A protein and the small-molecule ligand that binds it are described below.
Small molecule (SMILES): CC(=O)N[C@H]1[C@H]([C@H](O)[C@H](O)CO)O[C@@](O[C@H]2[C@@H](O)[C@@H](CO)O[C@@H](O[C@H]3[C@H](O)[C@@H](O)[C@H](O)O[C@@H]3CO)[C@@H]2O)(C(=O)O)C[C@@H]1O

Sequence of chain 10.F:
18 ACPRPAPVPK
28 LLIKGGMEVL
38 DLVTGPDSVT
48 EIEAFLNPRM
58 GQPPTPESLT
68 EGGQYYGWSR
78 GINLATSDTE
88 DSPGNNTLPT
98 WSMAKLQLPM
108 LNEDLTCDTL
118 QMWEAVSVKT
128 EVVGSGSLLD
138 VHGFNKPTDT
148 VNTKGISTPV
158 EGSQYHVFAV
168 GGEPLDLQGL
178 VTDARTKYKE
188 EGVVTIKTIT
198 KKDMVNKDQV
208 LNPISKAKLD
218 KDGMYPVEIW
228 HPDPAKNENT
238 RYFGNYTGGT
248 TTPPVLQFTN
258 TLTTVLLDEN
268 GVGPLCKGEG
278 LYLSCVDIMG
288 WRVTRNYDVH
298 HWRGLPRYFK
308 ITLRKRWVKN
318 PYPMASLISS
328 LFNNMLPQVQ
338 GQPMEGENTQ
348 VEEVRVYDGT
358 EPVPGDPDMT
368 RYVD

Sequence of chain 6.F:
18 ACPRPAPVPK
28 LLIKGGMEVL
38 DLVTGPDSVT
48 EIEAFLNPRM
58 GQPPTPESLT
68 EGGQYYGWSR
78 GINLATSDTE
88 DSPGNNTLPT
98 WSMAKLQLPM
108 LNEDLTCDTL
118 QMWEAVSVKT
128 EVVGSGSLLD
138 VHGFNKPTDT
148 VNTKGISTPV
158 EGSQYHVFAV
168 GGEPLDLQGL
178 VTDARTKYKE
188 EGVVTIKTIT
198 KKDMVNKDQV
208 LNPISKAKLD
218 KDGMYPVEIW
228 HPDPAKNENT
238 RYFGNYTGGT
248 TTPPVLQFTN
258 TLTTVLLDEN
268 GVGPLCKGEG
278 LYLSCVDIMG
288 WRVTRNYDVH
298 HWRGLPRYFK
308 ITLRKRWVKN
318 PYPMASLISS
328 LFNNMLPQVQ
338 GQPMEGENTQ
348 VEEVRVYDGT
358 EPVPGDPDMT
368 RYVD

Binding-site contacts:
Ligand atom C7 contacts residue TYR72 of chain 6.F at 4.2 Å (hydrophobic).
Ligand atom O4 contacts residue GLY78 of chain 6.F at 3.1 Å.
Ligand atom O1B contacts residue TYR72 of chain 6.F at 4.1 Å.
Ligand atom O6 contacts residue ASN93 of chain 6.F at 2.9 Å (h-bond).
Ligand atom C5 contacts residue ASN93 of chain 6.F at 4.2 Å.
Ligand atom C1 contacts residue ARG77 of chain 6.F at 3.5 Å.
Ligand atom C5 contacts residue TYR72 of chain 6.F at 3.6 Å (hydrophobic).
Ligand atom C6 contacts residue ASN93 of chain 6.F at 3.1 Å.
Ligand atom C4 contacts residue GLY78 of chain 6.F at 3.4 Å.
Ligand atom C1 contacts residue TYR72 of chain 6.F at 3.8 Å (hydrophobic).
Ligand atom C10 contacts residue TYR72 of chain 6.F at 4.1 Å (hydrophobic).
Ligand atom C2 contacts residue GLY78 of chain 6.F at 4.2 Å.
Ligand atom O1B contacts residue ARG77 of chain 6.F at 2.9 Å (salt-bridge).
Ligand atom O4 contacts residue HIS298 of chain 6.F at 3.1 Å (h-bond).
Ligand atom N5 contacts residue TYR72 of chain 6.F at 3.1 Å (h-bond).
Ligand atom C3 contacts residue GLY78 of chain 6.F at 4.0 Å.
Ligand atom O10 contacts residue ASN293 of chain 6.F at 3.5 Å (h-bond).
Ligand atom C6 contacts residue THR94 of chain 6.F at 4.2 Å.
Ligand atom O8 contacts residue ARG77 of chain 6.F at 3.9 Å.
Ligand atom C4 contacts residue TYR72 of chain 6.F at 3.5 Å (hydrophobic).
Ligand atom C4 contacts residue HIS298 of chain 6.F at 4.1 Å.
Ligand atom O4 contacts residue TYR72 of chain 6.F at 4.3 Å.
Ligand atom C3 contacts residue GLY78 of chain 6.F at 4.2 Å.
Ligand atom O10 contacts residue THR291 of chain 6.F at 3.7 Å.
Ligand atom C4 contacts residue VAL296 of chain 6.F at 4.3 Å (hydrophobic).
Ligand atom C11 contacts residue ASP85 of chain 10.F at 3.7 Å.
Ligand atom O8 contacts residue TYR72 of chain 6.F at 4.2 Å.
Ligand atom C3 contacts residue VAL296 of chain 6.F at 3.5 Å (hydrophobic).
Ligand atom O4 contacts residue VAL296 of chain 6.F at 3.8 Å.
Ligand atom O3 contacts residue ASN80 of chain 6.F at 4.0 Å.
Ligand atom O1A contacts residue ARG77 of chain 6.F at 3.0 Å (salt-bridge).
Ligand atom O4 contacts residue ASN80 of chain 6.F at 4.2 Å.
Ligand atom O4 contacts residue THR291 of chain 6.F at 3.3 Å.
Ligand atom O1A contacts residue TYR72 of chain 6.F at 3.2 Å.
Ligand atom C3 contacts residue HIS298 of chain 6.F at 4.1 Å.
Ligand atom C6 contacts residue TYR72 of chain 6.F at 3.6 Å (hydrophobic).
Ligand atom O4 contacts residue ILE79 of chain 6.F at 3.5 Å (h-bond).
Ligand atom O3 contacts residue GLY78 of chain 6.F at 3.7 Å.
Ligand atom C3 contacts residue ARG77 of chain 6.F at 3.9 Å.
Ligand atom O1A contacts residue GLY78 of chain 6.F at 3.7 Å.